This small molecule binds to this protein.
Small molecule (SMILES): CC(=O)N[C@@H]1[C@@H](O)[C@H](O)[C@@H](CO)O[C@H]1O

Binding-site contacts:
Ligand atom O6 contacts residue HIS158 of chain 22.E at 3.8 Å.
Ligand atom C5 contacts residue THR155 of chain 22.E at 3.9 Å.
Ligand atom C2 contacts residue ASN153 of chain 22.E at 2.5 Å.
Ligand atom C1 contacts residue HIS149 of chain 22.E at 4.2 Å.
Ligand atom C1 contacts residue ASN153 of chain 22.E at 1.4 Å.
Ligand atom C6 contacts residue HIS158 of chain 22.E at 4.3 Å.
Ligand atom C6 contacts residue THR155 of chain 22.E at 4.4 Å.
Ligand atom O6 contacts residue LYS157 of chain 22.E at 4.2 Å.
Ligand atom C1 contacts residue HIS158 of chain 22.E at 3.8 Å.
Ligand atom C6 contacts residue LYS157 of chain 22.E at 4.2 Å.
Ligand atom O5 contacts residue HIS158 of chain 22.E at 3.1 Å.
Ligand atom O5 contacts residue THR155 of chain 22.E at 3.8 Å.
Ligand atom O7 contacts residue ASN153 of chain 22.E at 3.8 Å.
Ligand atom N2 contacts residue ASN153 of chain 22.E at 2.9 Å (h-bond).
Ligand atom O7 contacts residue THR155 of chain 22.E at 4.1 Å.
Ligand atom O5 contacts residue GLY156 of chain 22.E at 4.3 Å.
Ligand atom C1 contacts residue THR155 of chain 22.E at 3.9 Å.
Ligand atom C8 contacts residue GLY102 of chain 56.E at 4.2 Å.
Ligand atom O5 contacts residue ASN153 of chain 22.E at 2.4 Å (h-bond).
Ligand atom C4 contacts residue ASN153 of chain 22.E at 4.2 Å.
Ligand atom N2 contacts residue HIS149 of chain 22.E at 3.4 Å.
Ligand atom C2 contacts residue HIS149 of chain 22.E at 3.6 Å.
Ligand atom O3 contacts residue HIS149 of chain 22.E at 4.1 Å.
Ligand atom C5 contacts residue HIS158 of chain 22.E at 4.3 Å.
Ligand atom C7 contacts residue ASN153 of chain 22.E at 3.5 Å.
Ligand atom C3 contacts residue ASN153 of chain 22.E at 3.8 Å.
Ligand atom C5 contacts residue ASN153 of chain 22.E at 3.7 Å.

Sequence of chain 56.E:
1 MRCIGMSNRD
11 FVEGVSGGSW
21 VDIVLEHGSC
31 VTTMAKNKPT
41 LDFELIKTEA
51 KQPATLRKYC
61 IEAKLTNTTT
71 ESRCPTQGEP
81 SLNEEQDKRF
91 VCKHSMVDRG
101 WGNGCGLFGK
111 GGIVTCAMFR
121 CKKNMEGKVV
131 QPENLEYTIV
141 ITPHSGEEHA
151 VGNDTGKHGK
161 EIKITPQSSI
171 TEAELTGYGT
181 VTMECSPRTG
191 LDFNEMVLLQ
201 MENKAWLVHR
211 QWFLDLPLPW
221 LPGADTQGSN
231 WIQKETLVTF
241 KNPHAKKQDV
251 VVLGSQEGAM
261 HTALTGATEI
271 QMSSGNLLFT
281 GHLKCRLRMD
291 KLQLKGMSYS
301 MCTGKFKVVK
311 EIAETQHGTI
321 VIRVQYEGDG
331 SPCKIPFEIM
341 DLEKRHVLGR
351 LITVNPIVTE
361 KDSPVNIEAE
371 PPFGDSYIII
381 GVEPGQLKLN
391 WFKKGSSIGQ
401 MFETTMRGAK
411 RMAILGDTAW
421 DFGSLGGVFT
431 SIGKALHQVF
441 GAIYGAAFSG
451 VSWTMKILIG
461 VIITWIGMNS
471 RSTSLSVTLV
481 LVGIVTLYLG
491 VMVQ

Sequence of chain 22.E:
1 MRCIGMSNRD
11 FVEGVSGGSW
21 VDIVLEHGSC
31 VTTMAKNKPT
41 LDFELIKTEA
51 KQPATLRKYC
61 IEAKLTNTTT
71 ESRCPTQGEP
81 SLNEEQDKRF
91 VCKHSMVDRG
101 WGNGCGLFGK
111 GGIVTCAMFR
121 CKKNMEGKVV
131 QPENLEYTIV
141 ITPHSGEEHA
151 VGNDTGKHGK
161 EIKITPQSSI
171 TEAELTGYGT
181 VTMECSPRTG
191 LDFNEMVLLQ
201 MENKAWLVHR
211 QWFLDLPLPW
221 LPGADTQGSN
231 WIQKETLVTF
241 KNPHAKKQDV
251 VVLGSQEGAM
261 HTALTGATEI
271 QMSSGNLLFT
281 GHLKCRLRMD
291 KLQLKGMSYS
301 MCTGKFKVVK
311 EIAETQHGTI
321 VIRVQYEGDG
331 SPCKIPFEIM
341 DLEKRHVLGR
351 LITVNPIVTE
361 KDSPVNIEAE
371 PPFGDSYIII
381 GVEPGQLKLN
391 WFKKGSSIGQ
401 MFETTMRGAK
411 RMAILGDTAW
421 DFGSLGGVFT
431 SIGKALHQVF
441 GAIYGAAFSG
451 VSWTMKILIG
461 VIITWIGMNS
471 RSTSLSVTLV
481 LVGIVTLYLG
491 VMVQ